Binding-site contacts:
Ligand atom O53 contacts residue LYS507 of chain 1.A at 3.6 Å.
Ligand atom P4 contacts residue THR268 of chain 1.A at 4.2 Å.
Ligand atom O41 contacts residue LEU269 of chain 1.A at 4.0 Å.
Ligand atom O4 contacts residue ARG270 of chain 1.A at 3.4 Å.
Ligand atom O53 contacts residue ARG510 of chain 1.A at 3.2 Å (salt-bridge).
Ligand atom P4 contacts residue ARG266 of chain 1.A at 3.5 Å.
Ligand atom O41 contacts residue ARG266 of chain 1.A at 4.3 Å.
Ligand atom P5 contacts residue ARG510 of chain 1.A at 3.9 Å.
Ligand atom O42 contacts residue ARG266 of chain 1.A at 3.3 Å (salt-bridge).
Ligand atom O52 contacts residue LYS507 of chain 1.A at 3.3 Å.
Ligand atom C1 contacts residue ARG270 of chain 1.A at 4.2 Å.
Ligand atom O43 contacts residue THR268 of chain 1.A at 3.0 Å (h-bond).
Ligand atom P1 contacts residue ARG568 of chain 1.A at 3.9 Å.
Ligand atom O53 contacts residue TYR567 of chain 1.A at 4.3 Å.
Ligand atom O43 contacts residue ARG270 of chain 1.A at 3.8 Å.
Ligand atom C1 contacts residue ARG568 of chain 1.A at 3.8 Å.
Ligand atom C5 contacts residue ARG270 of chain 1.A at 4.0 Å.
Ligand atom O6 contacts residue TYR567 of chain 1.A at 4.1 Å.
Ligand atom O43 contacts residue LEU269 of chain 1.A at 4.2 Å.
Ligand atom P5 contacts residue LYS569 of chain 1.A at 4.3 Å.
Ligand atom O43 contacts residue ARG266 of chain 1.A at 2.7 Å (salt-bridge).
Ligand atom O5 contacts residue LYS569 of chain 1.A at 3.5 Å (salt-bridge).
Ligand atom O51 contacts residue LYS507 of chain 1.A at 3.7 Å.
Ligand atom O12 contacts residue ARG568 of chain 1.A at 4.3 Å.
Ligand atom O51 contacts residue ARG270 of chain 1.A at 3.5 Å (salt-bridge).
Ligand atom O53 contacts residue LYS569 of chain 1.A at 3.6 Å.
Ligand atom O52 contacts residue ARG510 of chain 1.A at 3.4 Å (salt-bridge).
Ligand atom O1 contacts residue ARG568 of chain 1.A at 2.9 Å (salt-bridge).
Ligand atom O42 contacts residue LYS569 of chain 1.A at 3.7 Å.
Ligand atom P5 contacts residue TYR567 of chain 1.A at 3.8 Å.
Ligand atom O6 contacts residue ARG568 of chain 1.A at 4.3 Å.
Ligand atom C6 contacts residue ARG568 of chain 1.A at 3.7 Å.
Ligand atom C4 contacts residue ARG270 of chain 1.A at 4.3 Å.
Ligand atom O3 contacts residue ARG568 of chain 1.A at 3.3 Å (salt-bridge).
Ligand atom P5 contacts residue LYS507 of chain 1.A at 3.6 Å.
Ligand atom O11 contacts residue ARG568 of chain 1.A at 3.0 Å (salt-bridge).
Ligand atom C3 contacts residue ARG270 of chain 1.A at 4.4 Å.
Ligand atom O52 contacts residue TYR567 of chain 1.A at 2.4 Å (h-bond).
Ligand atom P4 contacts residue ARG270 of chain 1.A at 4.3 Å.
Ligand atom C2 contacts residue ARG270 of chain 1.A at 4.1 Å.

This small molecule binds to this protein.
Small molecule (SMILES): O=P(O)(O)O[C@@H]1[C@H](O)[C@H](O)[C@@H](OP(=O)(O)O)[C@H](OP(=O)(O)O)[C@H]1O

Sequence of chain 1.A:
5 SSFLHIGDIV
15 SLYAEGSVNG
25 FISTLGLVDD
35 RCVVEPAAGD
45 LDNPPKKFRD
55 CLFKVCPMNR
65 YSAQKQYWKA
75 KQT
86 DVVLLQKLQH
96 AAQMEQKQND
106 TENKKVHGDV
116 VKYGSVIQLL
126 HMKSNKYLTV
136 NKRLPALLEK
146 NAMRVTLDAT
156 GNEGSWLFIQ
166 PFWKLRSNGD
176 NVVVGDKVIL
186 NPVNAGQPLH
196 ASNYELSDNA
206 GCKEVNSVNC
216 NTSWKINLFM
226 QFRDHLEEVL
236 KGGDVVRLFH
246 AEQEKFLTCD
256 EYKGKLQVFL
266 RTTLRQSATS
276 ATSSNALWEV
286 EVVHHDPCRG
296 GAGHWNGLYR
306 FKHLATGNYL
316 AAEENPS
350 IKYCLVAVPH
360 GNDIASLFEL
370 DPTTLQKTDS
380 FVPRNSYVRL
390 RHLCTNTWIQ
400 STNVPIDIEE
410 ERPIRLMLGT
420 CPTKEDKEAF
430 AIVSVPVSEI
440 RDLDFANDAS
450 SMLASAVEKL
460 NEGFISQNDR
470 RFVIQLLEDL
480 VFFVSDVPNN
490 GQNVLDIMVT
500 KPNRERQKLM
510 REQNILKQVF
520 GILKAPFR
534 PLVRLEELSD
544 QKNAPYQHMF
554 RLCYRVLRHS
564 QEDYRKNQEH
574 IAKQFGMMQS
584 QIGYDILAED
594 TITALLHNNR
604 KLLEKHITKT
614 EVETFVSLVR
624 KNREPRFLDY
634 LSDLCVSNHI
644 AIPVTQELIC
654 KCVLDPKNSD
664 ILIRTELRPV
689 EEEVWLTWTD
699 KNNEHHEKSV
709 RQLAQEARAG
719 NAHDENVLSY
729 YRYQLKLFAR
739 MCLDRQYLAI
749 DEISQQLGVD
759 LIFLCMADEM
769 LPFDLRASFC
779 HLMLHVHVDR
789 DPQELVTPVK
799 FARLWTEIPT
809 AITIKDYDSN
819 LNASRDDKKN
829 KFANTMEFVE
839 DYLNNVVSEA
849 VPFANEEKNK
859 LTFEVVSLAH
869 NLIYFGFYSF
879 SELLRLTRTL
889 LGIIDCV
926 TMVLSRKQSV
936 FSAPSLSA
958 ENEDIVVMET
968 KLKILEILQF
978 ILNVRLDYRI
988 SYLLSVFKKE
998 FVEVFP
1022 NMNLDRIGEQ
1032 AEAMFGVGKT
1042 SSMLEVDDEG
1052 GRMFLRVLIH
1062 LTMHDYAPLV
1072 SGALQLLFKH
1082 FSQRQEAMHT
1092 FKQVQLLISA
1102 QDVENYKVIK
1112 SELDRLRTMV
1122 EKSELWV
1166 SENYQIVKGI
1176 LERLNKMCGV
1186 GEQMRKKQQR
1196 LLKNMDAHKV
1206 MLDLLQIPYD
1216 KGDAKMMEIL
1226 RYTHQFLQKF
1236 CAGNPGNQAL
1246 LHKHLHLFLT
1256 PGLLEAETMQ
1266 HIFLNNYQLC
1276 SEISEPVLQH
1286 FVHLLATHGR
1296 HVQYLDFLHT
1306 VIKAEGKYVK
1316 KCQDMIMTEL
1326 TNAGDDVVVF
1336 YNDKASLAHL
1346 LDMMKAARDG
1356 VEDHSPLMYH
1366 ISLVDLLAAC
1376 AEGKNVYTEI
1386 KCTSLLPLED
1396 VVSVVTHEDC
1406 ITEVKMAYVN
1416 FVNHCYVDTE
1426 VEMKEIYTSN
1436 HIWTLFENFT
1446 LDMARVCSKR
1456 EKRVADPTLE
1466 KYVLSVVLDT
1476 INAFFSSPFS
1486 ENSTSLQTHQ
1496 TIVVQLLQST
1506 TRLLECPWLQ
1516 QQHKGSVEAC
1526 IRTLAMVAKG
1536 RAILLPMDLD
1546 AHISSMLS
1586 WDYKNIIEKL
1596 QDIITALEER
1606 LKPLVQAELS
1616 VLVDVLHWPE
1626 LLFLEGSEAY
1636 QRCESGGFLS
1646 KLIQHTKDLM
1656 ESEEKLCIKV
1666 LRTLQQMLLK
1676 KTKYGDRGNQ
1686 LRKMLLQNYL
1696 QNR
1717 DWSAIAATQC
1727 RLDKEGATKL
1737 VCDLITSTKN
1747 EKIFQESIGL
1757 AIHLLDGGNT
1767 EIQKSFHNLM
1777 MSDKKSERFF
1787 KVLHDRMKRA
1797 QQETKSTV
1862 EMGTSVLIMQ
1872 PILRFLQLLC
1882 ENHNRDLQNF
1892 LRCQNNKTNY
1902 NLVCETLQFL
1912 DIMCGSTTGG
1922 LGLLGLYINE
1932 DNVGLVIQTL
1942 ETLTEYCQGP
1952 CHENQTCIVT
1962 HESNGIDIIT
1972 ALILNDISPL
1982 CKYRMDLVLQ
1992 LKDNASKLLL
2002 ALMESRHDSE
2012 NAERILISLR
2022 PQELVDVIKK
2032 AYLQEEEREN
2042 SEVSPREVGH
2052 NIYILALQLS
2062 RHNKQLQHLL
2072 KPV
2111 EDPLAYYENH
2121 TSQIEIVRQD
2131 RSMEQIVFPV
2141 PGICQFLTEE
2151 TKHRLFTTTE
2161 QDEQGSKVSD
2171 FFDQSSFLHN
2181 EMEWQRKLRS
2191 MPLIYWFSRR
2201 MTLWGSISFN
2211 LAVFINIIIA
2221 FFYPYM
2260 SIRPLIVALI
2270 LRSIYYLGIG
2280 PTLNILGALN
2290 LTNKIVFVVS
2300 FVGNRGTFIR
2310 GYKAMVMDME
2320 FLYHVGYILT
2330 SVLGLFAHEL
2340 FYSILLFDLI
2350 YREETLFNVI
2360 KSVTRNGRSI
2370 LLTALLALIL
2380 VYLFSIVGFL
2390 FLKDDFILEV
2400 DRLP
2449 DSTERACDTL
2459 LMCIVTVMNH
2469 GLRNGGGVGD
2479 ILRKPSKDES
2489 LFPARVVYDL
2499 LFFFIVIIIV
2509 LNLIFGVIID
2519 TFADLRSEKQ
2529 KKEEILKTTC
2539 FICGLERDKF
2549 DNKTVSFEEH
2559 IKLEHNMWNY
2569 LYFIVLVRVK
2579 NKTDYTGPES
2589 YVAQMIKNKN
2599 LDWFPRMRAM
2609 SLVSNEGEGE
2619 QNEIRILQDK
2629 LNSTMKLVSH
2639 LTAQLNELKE